A small-molecule ligand and the protein it binds are described below.
Small molecule (SMILES): CC(=O)N[C@@H]1[C@@H](O)[C@H](O[C@@H]2O[C@H](CO)[C@H](O)[C@H](O[C@]3(C(=O)O)C[C@H](O)[C@@H](NC(C)=O)[C@H]([C@H](O)[C@H](O)CO)O3)[C@H]2O)[C@@H](CO)O[C@H]1O

Sequence of chain 4.C:
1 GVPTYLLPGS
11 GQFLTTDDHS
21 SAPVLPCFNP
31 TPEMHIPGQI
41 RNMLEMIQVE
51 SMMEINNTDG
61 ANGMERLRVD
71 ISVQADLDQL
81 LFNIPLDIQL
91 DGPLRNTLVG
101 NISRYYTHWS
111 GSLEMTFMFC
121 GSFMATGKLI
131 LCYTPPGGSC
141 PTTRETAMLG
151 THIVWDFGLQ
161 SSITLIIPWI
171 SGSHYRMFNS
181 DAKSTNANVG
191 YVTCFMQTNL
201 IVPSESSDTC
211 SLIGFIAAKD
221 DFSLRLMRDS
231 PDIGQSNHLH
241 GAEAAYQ

Sequence of chain 4.A:
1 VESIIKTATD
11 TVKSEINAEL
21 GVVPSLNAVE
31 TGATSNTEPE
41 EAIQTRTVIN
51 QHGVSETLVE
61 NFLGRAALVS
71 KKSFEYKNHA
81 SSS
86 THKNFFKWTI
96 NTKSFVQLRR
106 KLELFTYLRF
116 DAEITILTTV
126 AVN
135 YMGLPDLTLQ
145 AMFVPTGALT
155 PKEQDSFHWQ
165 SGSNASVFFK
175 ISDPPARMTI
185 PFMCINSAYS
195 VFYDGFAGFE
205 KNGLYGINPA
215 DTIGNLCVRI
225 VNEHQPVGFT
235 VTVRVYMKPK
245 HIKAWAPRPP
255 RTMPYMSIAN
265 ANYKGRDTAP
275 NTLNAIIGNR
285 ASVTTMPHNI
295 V

Binding-site contacts:
Ligand atom O10 contacts residue ASN275 of chain 4.A at 3.0 Å (h-bond).
Ligand atom C1 contacts residue ASN283 of chain 4.A at 3.4 Å.
Ligand atom C10 contacts residue ASN275 of chain 4.A at 3.3 Å.
Ligand atom C5 contacts residue GLY282 of chain 4.A at 3.8 Å.
Ligand atom O4 contacts residue PRO231 of chain 4.C at 3.9 Å.
Ligand atom O4 contacts residue ARG95 of chain 4.C at 3.5 Å.
Ligand atom O10 contacts residue ARG270 of chain 4.A at 3.6 Å.
Ligand atom O6 contacts residue PRO274 of chain 4.A at 3.6 Å.
Ligand atom C11 contacts residue PRO231 of chain 4.C at 3.5 Å (hydrophobic).
Ligand atom O4 contacts residue ASN275 of chain 4.A at 3.0 Å (h-bond).
Ligand atom O2 contacts residue PRO274 of chain 4.A at 3.4 Å.
Ligand atom O5 contacts residue ASN283 of chain 4.A at 3.7 Å.
Ligand atom O4 contacts residue ASP232 of chain 4.C at 2.8 Å (salt-bridge).
Ligand atom C11 contacts residue ILE233 of chain 4.C at 3.6 Å (hydrophobic).
Ligand atom C6 contacts residue ASN283 of chain 4.A at 3.8 Å.
Ligand atom C3 contacts residue ARG104 of chain 4.C at 3.8 Å.
Ligand atom C10 contacts residue PRO231 of chain 4.C at 3.8 Å (hydrophobic).
Ligand atom C5 contacts residue PRO274 of chain 4.A at 3.9 Å (hydrophobic).
Ligand atom O2 contacts residue GLY282 of chain 4.A at 3.8 Å.
Ligand atom O6 contacts residue GLY282 of chain 4.A at 3.5 Å.
Ligand atom C11 contacts residue ASP232 of chain 4.C at 3.6 Å.
Ligand atom C4 contacts residue ASN275 of chain 4.A at 3.7 Å.
Ligand atom N5 contacts residue PRO231 of chain 4.C at 3.0 Å (h-bond).
Ligand atom O3 contacts residue ASP91 of chain 4.C at 3.5 Å.
Ligand atom C1 contacts residue ARG104 of chain 4.C at 3.8 Å.
Ligand atom O2 contacts residue ASP91 of chain 4.C at 2.5 Å (salt-bridge).
Ligand atom N5 contacts residue ASN275 of chain 4.A at 3.4 Å (h-bond).
Ligand atom O1B contacts residue ARG104 of chain 4.C at 3.0 Å (salt-bridge).
Ligand atom C11 contacts residue GLY234 of chain 4.C at 3.8 Å.
Ligand atom C4 contacts residue ASP232 of chain 4.C at 3.4 Å.
Ligand atom C5 contacts residue ASN283 of chain 4.A at 3.8 Å.
Ligand atom C4 contacts residue PRO231 of chain 4.C at 3.6 Å (hydrophobic).
Ligand atom C5 contacts residue ASN275 of chain 4.A at 3.5 Å.
Ligand atom O6 contacts residue ASN283 of chain 4.A at 3.0 Å (h-bond).
Ligand atom C5 contacts residue PRO231 of chain 4.C at 3.7 Å (hydrophobic).
Ligand atom C2 contacts residue ASP91 of chain 4.C at 3.2 Å.
Ligand atom O6 contacts residue ALA273 of chain 4.A at 3.7 Å.
Ligand atom C6 contacts residue GLY282 of chain 4.A at 3.6 Å.
Ligand atom C6 contacts residue ALA273 of chain 4.A at 3.8 Å (hydrophobic).
Ligand atom O7 contacts residue PRO274 of chain 4.A at 3.6 Å.